Binding-site contacts:
Ligand atom N2 contacts residue ASN256 of chain 7.A at 3.0 Å (h-bond).
Ligand atom O5 contacts residue ASN256 of chain 7.A at 2.4 Å (h-bond).
Ligand atom C2 contacts residue ASN256 of chain 7.A at 2.5 Å.
Ligand atom O7 contacts residue ASN256 of chain 7.A at 3.6 Å.
Ligand atom C1 contacts residue ASN256 of chain 7.A at 1.4 Å.
Ligand atom C5 contacts residue ASN256 of chain 7.A at 3.6 Å.
Ligand atom C3 contacts residue ASN256 of chain 7.A at 3.8 Å.
Ligand atom C5 contacts residue THR258 of chain 7.A at 4.2 Å.
Ligand atom C6 contacts residue THR258 of chain 7.A at 4.0 Å.
Ligand atom C7 contacts residue ASN256 of chain 7.A at 3.6 Å.
Ligand atom C4 contacts residue ASN256 of chain 7.A at 4.2 Å.
Ligand atom O5 contacts residue GLU259 of chain 7.A at 4.4 Å.

This protein binds this small molecule.
Small molecule (SMILES): CC(=O)N[C@@H]1[C@@H](O)[C@H](O)[C@@H](CO)O[C@H]1O

Sequence of chain 7.A:
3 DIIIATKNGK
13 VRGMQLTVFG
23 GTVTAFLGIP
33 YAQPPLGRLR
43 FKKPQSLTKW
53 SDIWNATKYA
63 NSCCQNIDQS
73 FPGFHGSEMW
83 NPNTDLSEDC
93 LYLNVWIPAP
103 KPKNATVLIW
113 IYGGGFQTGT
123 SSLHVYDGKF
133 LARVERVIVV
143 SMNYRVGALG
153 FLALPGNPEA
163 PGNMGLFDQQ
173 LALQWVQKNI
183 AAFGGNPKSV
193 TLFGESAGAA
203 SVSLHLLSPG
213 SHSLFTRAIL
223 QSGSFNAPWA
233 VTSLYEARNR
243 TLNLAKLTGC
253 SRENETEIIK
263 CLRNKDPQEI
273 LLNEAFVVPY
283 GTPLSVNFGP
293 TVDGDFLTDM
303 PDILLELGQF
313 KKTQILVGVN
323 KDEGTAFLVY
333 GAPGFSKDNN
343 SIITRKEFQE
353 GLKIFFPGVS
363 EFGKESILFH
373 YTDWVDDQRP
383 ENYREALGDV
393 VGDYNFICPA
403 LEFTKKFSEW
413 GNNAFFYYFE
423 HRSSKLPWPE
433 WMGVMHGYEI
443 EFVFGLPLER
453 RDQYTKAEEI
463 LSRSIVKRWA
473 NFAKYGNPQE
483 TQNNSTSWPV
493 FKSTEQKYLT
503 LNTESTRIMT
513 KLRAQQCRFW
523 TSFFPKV